This protein binds this small molecule.
Small molecule (SMILES): NC[C@@H]1O[C@H](O[C@H]2[C@@H](O)[C@H](O[C@@H]3[C@@H](O)[C@H](N)C[C@H](N)[C@H]3O[C@H]3O[C@H](CO)[C@@H](O)[C@H](O)[C@H]3N)O[C@@H]2CO)[C@H](N)[C@@H](O)[C@@H]1O

Sequence of chain 1.H:
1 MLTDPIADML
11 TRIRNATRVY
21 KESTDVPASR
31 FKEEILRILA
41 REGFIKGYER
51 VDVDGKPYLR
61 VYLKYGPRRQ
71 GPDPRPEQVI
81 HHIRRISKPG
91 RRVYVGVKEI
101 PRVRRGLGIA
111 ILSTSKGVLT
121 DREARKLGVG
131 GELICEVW

Binding-site contacts:
Ligand atom O31 contacts residue LYS88 of chain 1.H at 4.2 Å.